The small molecule below binds the protein below.
Small molecule (SMILES): Cc1cccc(C)c1OCC(=O)N[C@@H](Cc1ccccc1)[C@@H](O)C[C@H](Cc1ccccc1)NC(=O)[C@H](C(C)C)N1CCCNC1=O

Sequence of chain 1.A:
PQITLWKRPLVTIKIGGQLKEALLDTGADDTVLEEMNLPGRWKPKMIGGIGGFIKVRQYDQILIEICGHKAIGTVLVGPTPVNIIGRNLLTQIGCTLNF

Sequence of chain 1.B:
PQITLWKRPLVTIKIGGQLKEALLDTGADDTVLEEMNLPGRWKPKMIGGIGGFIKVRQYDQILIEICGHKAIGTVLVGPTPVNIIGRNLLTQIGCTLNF

Binding-site contacts:
Ligand atom C6 contacts residue PRO81 of chain 1.B at 3.5 Å (hydrophobic).
Ligand atom C33 contacts residue ASP29 of chain 1.A at 3.6 Å.
Ligand atom N2 contacts residue ASP29 of chain 1.B at 2.9 Å (salt-bridge).
Ligand atom C29 contacts residue ASP25 of chain 1.B at 2.9 Å.
Ligand atom N2 contacts residue ARG8 of chain 1.A at 3.6 Å (salt-bridge).
Ligand atom O1 contacts residue GLY27 of chain 1.B at 3.7 Å.
Ligand atom O3 contacts residue ALA28 of chain 1.A at 3.4 Å.
Ligand atom C3 contacts residue ASP29 of chain 1.B at 3.5 Å.
Ligand atom C34 contacts residue ASP29 of chain 1.A at 3.6 Å.
Ligand atom C12 contacts residue GLY27 of chain 1.B at 3.5 Å.
Ligand atom C36 contacts residue ASP30 of chain 1.A at 3.4 Å.
Ligand atom C31 contacts residue ASP30 of chain 1.A at 3.5 Å.
Ligand atom C30 contacts residue ASP30 of chain 1.A at 3.7 Å.
Ligand atom O1 contacts residue ASP29 of chain 1.B at 2.7 Å (salt-bridge).
Ligand atom C23 contacts residue ASP25 of chain 1.A at 3.0 Å.
Ligand atom C24 contacts residue ASP25 of chain 1.A at 3.5 Å.
Ligand atom O4 contacts residue ASP25 of chain 1.B at 2.7 Å (salt-bridge).
Ligand atom C23 contacts residue GLY27 of chain 1.B at 3.4 Å.
Ligand atom C14 contacts residue ILE50 of chain 1.A at 3.3 Å (hydrophobic).
Ligand atom C18 contacts residue PRO81 of chain 1.A at 3.6 Å (hydrophobic).
Ligand atom O4 contacts residue ASP25 of chain 1.A at 2.7 Å (salt-bridge).
Ligand atom C6 contacts residue GLY49 of chain 1.A at 3.4 Å.
Ligand atom C6 contacts residue ILE50 of chain 1.A at 3.6 Å (hydrophobic).
Ligand atom O1 contacts residue ALA28 of chain 1.B at 3.4 Å.
Ligand atom C28 contacts residue ALA28 of chain 1.A at 3.6 Å (hydrophobic).
Ligand atom C36 contacts residue VAL32 of chain 1.A at 3.6 Å (hydrophobic).
Ligand atom O2 contacts residue GLY49 of chain 1.B at 3.7 Å.
Ligand atom C9 contacts residue GLY27 of chain 1.A at 3.6 Å.
Ligand atom C13 contacts residue ILE50 of chain 1.A at 3.5 Å (hydrophobic).
Ligand atom C32 contacts residue ASP30 of chain 1.A at 3.5 Å.
Ligand atom C35 contacts residue GLY27 of chain 1.A at 3.6 Å.
Ligand atom C18 contacts residue GLY49 of chain 1.B at 3.6 Å.
Ligand atom C24 contacts residue ASP25 of chain 1.B at 3.2 Å.
Ligand atom C2 contacts residue GLY48 of chain 1.B at 3.3 Å.
Ligand atom N3 contacts residue GLY27 of chain 1.B at 2.9 Å (h-bond).
Ligand atom C4 contacts residue ILE84 of chain 1.B at 3.6 Å (hydrophobic).
Ligand atom C36 contacts residue ALA28 of chain 1.A at 3.6 Å (hydrophobic).
Ligand atom C37 contacts residue GLY48 of chain 1.B at 3.3 Å.
Ligand atom C17 contacts residue GLY48 of chain 1.B at 3.6 Å.
Ligand atom C7 contacts residue PRO81 of chain 1.B at 3.4 Å (hydrophobic).